Sequence of chain 1.B:
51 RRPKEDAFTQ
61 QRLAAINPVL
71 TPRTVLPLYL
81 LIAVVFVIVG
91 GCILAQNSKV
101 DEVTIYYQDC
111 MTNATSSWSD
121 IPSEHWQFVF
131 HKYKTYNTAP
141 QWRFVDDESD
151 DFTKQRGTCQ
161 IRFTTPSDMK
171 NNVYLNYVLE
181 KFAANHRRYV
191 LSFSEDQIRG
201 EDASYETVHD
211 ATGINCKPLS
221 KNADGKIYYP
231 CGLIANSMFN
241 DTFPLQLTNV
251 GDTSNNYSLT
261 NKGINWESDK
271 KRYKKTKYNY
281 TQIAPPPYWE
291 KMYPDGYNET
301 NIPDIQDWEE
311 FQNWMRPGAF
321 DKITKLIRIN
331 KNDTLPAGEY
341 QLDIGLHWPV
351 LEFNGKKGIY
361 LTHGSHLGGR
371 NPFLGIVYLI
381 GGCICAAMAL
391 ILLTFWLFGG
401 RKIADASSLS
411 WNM

A small-molecule ligand and the protein it binds are described below.
Small molecule (SMILES): CC(=O)N[C@H]1CO[C@H](CO)[C@@H](O[C@@]2(O)O[C@H](CO)[C@@H](O)[C@H](O)[C@H]2NC(C)=O)[C@@H]1O

Binding-site contacts:
Ligand atom C3 contacts residue ASN256 of chain 1.B at 3.5 Å.
Ligand atom O5 contacts residue THR248 of chain 1.B at 4.1 Å.
Ligand atom O5 contacts residue ASN256 of chain 1.B at 2.3 Å (h-bond).
Ligand atom C2 contacts residue ASN256 of chain 1.B at 2.4 Å.
Ligand atom C5 contacts residue ASN256 of chain 1.B at 3.6 Å.
Ligand atom O7 contacts residue THR253 of chain 1.B at 4.0 Å.
Ligand atom O7 contacts residue ASN256 of chain 1.B at 4.0 Å.
Ligand atom C2 contacts residue THR253 of chain 1.B at 4.1 Å.
Ligand atom C7 contacts residue ASN256 of chain 1.B at 4.0 Å.
Ligand atom C8 contacts residue THR253 of chain 1.B at 3.3 Å.
Ligand atom C1 contacts residue GLN246 of chain 1.B at 3.9 Å.
Ligand atom C1 contacts residue ASN256 of chain 1.B at 1.4 Å.
Ligand atom O6 contacts residue THR248 of chain 1.B at 3.9 Å.
Ligand atom C5 contacts residue THR248 of chain 1.B at 4.2 Å.
Ligand atom C8 contacts residue SER254 of chain 1.B at 4.1 Å.
Ligand atom O5 contacts residue GLN246 of chain 1.B at 3.5 Å (h-bond).
Ligand atom C4 contacts residue ASN256 of chain 1.B at 4.2 Å.
Ligand atom N2 contacts residue ASN256 of chain 1.B at 3.4 Å (h-bond).
Ligand atom C1 contacts residue THR253 of chain 1.B at 3.7 Å.
Ligand atom C6 contacts residue THR248 of chain 1.B at 3.6 Å.
Ligand atom C7 contacts residue SER254 of chain 1.B at 4.5 Å.
Ligand atom O4 contacts residue THR253 of chain 1.B at 4.3 Å.
Ligand atom O7 contacts residue SER254 of chain 1.B at 4.2 Å.
Ligand atom O3 contacts residue GLN246 of chain 1.B at 4.3 Å.
Ligand atom N2 contacts residue THR253 of chain 1.B at 3.2 Å (h-bond).
Ligand atom C7 contacts residue THR253 of chain 1.B at 3.3 Å.
Ligand atom O3 contacts residue ASN256 of chain 1.B at 3.6 Å.